A protein and the small-molecule ligand that binds it are described below.
Small molecule (SMILES): O=C(O)CCc1ccc2c(ccc3cc(C(=O)N4CCN[C@@H](C(=O)O)[C@H]4C(=O)O)ccc32)c1

Sequence of chain 1.B:
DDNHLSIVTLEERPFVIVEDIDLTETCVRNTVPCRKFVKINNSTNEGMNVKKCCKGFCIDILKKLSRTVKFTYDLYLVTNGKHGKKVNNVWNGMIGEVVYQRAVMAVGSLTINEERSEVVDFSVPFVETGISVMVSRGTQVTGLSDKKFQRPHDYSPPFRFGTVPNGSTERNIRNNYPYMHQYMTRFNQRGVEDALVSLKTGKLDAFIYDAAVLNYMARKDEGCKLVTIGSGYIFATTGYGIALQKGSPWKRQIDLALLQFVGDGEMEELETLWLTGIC

Binding-site contacts:
Ligand atom CAK contacts residue TYR210 of chain 1.B at 3.5 Å (hydrophobic).
Ligand atom CAS contacts residue MET218 of chain 1.B at 3.5 Å (hydrophobic).
Ligand atom OD2 contacts residue SER169 of chain 1.B at 2.6 Å (h-bond).
Ligand atom CBG contacts residue TYR241 of chain 1.B at 3.9 Å (hydrophobic).
Ligand atom C contacts residue HIS84 of chain 1.B at 3.4 Å.
Ligand atom N contacts residue SER110 of chain 1.B at 2.9 Å (h-bond).
Ligand atom OAU contacts residue HIS84 of chain 1.B at 3.5 Å.
Ligand atom CG contacts residue SER169 of chain 1.B at 3.4 Å.
Ligand atom CAF contacts residue VAL214 of chain 1.B at 3.7 Å (hydrophobic).
Ligand atom CAP contacts residue GLU12 of chain 1.B at 3.3 Å.
Ligand atom OBB contacts residue LYS221 of chain 1.B at 2.7 Å (salt-bridge).
Ligand atom CAW contacts residue ARG13 of chain 1.B at 3.2 Å.
Ligand atom CAC contacts residue HIS84 of chain 1.B at 3.8 Å.
Ligand atom C contacts residue ARG117 of chain 1.B at 3.5 Å.
Ligand atom CBG contacts residue ASP211 of chain 1.B at 3.8 Å.
Ligand atom OXT contacts residue ARG117 of chain 1.B at 2.8 Å (salt-bridge).
Ligand atom N contacts residue THR112 of chain 1.B at 2.9 Å (h-bond).
Ligand atom CA contacts residue HIS84 of chain 1.B at 3.5 Å.
Ligand atom O contacts residue ARG117 of chain 1.B at 2.8 Å (salt-bridge).
Ligand atom OXT contacts residue LEU111 of chain 1.B at 3.7 Å.
Ligand atom CAL contacts residue TYR241 of chain 1.B at 3.4 Å (hydrophobic).
Ligand atom CAM contacts residue TYR210 of chain 1.B at 3.1 Å (hydrophobic).
Ligand atom CAL contacts residue THR112 of chain 1.B at 3.7 Å.
Ligand atom CBA contacts residue GLU12 of chain 1.B at 3.6 Å.
Ligand atom CA contacts residue SER110 of chain 1.B at 3.5 Å.
Ligand atom CAV contacts residue GLU12 of chain 1.B at 3.8 Å.
Ligand atom CAP contacts residue VAL214 of chain 1.B at 3.7 Å (hydrophobic).
Ligand atom O contacts residue HIS84 of chain 1.B at 3.3 Å.
Ligand atom OD1 contacts residue SER169 of chain 1.B at 3.5 Å (h-bond).
Ligand atom CBD contacts residue GLU12 of chain 1.B at 3.8 Å.
Ligand atom CBD contacts residue ARG13 of chain 1.B at 3.4 Å.
Ligand atom CAT contacts residue VAL193 of chain 1.B at 3.8 Å (hydrophobic).
Ligand atom OD1 contacts residue THR112 of chain 1.B at 3.0 Å (h-bond).
Ligand atom OXT contacts residue THR112 of chain 1.B at 2.8 Å (h-bond).
Ligand atom OXT contacts residue HIS84 of chain 1.B at 3.7 Å.
Ligand atom CBD contacts residue PHE15 of chain 1.B at 3.9 Å (hydrophobic).
Ligand atom CBA contacts residue VAL214 of chain 1.B at 3.6 Å (hydrophobic).
Ligand atom CAX contacts residue ARG13 of chain 1.B at 3.7 Å.
Ligand atom OXT contacts residue SER110 of chain 1.B at 3.6 Å (h-bond).
Ligand atom CAL contacts residue SER110 of chain 1.B at 3.2 Å.